Sequence of chain 1.B:
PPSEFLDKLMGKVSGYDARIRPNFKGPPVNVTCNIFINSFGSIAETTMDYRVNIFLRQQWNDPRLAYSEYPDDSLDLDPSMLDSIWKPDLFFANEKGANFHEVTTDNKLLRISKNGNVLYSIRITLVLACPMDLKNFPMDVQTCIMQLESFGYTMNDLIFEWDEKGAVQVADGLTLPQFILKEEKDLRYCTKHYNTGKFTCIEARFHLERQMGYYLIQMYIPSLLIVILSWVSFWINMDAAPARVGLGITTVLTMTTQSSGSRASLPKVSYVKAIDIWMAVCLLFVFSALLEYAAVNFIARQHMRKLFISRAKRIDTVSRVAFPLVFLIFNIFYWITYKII

Binding-site contacts:
Ligand atom CAC contacts residue PHE183 of chain 1.B at 3.9 Å (hydrophobic).
Ligand atom OAJ contacts residue ARG89 of chain 1.C at 3.1 Å (salt-bridge).
Ligand atom CAX contacts residue PHE87 of chain 1.C at 3.8 Å (hydrophobic).
Ligand atom CAK contacts residue SER153 of chain 1.C at 4.3 Å.
Ligand atom CAB contacts residue PHE183 of chain 1.B at 4.4 Å (hydrophobic).
Ligand atom CAC contacts residue PHE231 of chain 1.B at 4.2 Å (hydrophobic).
Ligand atom CAX contacts residue PHE183 of chain 1.B at 3.6 Å (hydrophobic).
Ligand atom CAQ contacts residue TYR226 of chain 1.B at 4.4 Å (hydrophobic).
Ligand atom CAU contacts residue THR228 of chain 1.B at 4.4 Å.
Ligand atom CAP contacts residue PHE68 of chain 1.C at 4.4 Å (hydrophobic).
Ligand atom CAG contacts residue PHE183 of chain 1.B at 4.1 Å (hydrophobic).
Ligand atom CAR contacts residue TYR226 of chain 1.B at 4.0 Å (hydrophobic).
Ligand atom CAV contacts residue PHE231 of chain 1.B at 3.9 Å (hydrophobic).
Ligand atom CAC contacts residue LEU141 of chain 1.C at 3.7 Å (hydrophobic).
Ligand atom CAL contacts residue ARG89 of chain 1.C at 4.0 Å.
Ligand atom CAW contacts residue PHE183 of chain 1.B at 3.6 Å (hydrophobic).
Ligand atom CAE contacts residue ARG143 of chain 1.C at 3.4 Å.
Ligand atom CAV contacts residue PHE183 of chain 1.B at 3.5 Å (hydrophobic).
Ligand atom CAF contacts residue ARG143 of chain 1.C at 4.3 Å.
Ligand atom CAF contacts residue THR228 of chain 1.B at 4.1 Å.
Ligand atom CAC contacts residue GLY184 of chain 1.B at 4.4 Å.
Ligand atom OAJ contacts residue THR228 of chain 1.B at 4.4 Å.
Ligand atom CAI contacts residue ARG89 of chain 1.C at 4.0 Å.
Ligand atom OAJ contacts residue LEU151 of chain 1.C at 4.3 Å.
Ligand atom CAW contacts residue SER153 of chain 1.C at 4.2 Å.
Ligand atom CAS contacts residue TYR226 of chain 1.B at 4.4 Å (hydrophobic).
Ligand atom CAB contacts residue PHE231 of chain 1.B at 4.5 Å (hydrophobic).
Ligand atom CAD contacts residue LEU141 of chain 1.C at 3.7 Å (hydrophobic).
Ligand atom CAU contacts residue PHE231 of chain 1.B at 3.6 Å (hydrophobic).
Ligand atom CAE contacts residue LEU141 of chain 1.C at 3.9 Å (hydrophobic).
Ligand atom CAF contacts residue LEU151 of chain 1.C at 4.1 Å (hydrophobic).
Ligand atom CAS contacts residue PHE87 of chain 1.C at 4.2 Å (hydrophobic).
Ligand atom CAP contacts residue PHE87 of chain 1.C at 4.3 Å (hydrophobic).
Ligand atom CAD contacts residue ARG143 of chain 1.C at 3.5 Å.
Ligand atom CAQ contacts residue PHE87 of chain 1.C at 3.9 Å (hydrophobic).
Ligand atom NAY contacts residue PHE183 of chain 1.B at 3.4 Å (h-bond).
Ligand atom CAF contacts residue LEU141 of chain 1.C at 4.5 Å (hydrophobic).
Ligand atom CAU contacts residue TYR226 of chain 1.B at 3.7 Å (hydrophobic).
Ligand atom CAT contacts residue TYR226 of chain 1.B at 3.7 Å (hydrophobic).

A protein and the small-molecule ligand that binds it are described below.
Small molecule (SMILES): O=C1C[C@@H]2OCC=C3CN4CC[C@]56c7ccccc7N1[C@H]5[C@H]2[C@H]3C[C@H]46

Sequence of chain 1.C:
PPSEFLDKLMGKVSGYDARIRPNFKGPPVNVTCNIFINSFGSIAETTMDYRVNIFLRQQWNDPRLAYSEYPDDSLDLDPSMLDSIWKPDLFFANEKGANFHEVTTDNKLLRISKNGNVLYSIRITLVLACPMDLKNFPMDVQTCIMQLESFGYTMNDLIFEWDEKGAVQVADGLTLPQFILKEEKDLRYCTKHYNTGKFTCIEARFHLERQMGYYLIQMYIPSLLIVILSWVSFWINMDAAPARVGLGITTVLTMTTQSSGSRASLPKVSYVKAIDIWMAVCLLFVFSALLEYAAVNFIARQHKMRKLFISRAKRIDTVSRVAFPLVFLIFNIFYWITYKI